This small molecule binds to this protein.
Small molecule (SMILES): NS(=O)(=O)c1ccc(C(=O)N2CCN(Cc3ccccc3)C2)cc1

Sequence of chain 1.A:
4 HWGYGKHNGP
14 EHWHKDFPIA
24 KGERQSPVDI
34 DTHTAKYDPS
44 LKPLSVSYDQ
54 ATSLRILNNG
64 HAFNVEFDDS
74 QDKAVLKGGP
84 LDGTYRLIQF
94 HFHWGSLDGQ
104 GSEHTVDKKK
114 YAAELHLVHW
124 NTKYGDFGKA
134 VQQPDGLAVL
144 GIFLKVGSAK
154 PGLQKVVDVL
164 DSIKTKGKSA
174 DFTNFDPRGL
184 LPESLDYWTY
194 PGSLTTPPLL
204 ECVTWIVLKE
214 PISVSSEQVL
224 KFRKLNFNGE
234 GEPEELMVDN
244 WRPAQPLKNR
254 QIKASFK

Binding-site contacts:
Ligand atom C2 contacts residue PHE130 of chain 1.A at 4.1 Å (hydrophobic).
Ligand atom O2 contacts residue VAL121 of chain 1.A at 3.9 Å.
Ligand atom C14 contacts residue LEU197 of chain 1.A at 4.0 Å (hydrophobic).
Ligand atom C1 contacts residue PRO201 of chain 1.A at 3.4 Å (hydrophobic).
Ligand atom C13 contacts residue VAL121 of chain 1.A at 3.8 Å (hydrophobic).
Ligand atom C14 contacts residue ZN1 of chain 1.B at 4.1 Å.
Ligand atom O2 contacts residue TRP208 of chain 1.A at 4.0 Å.
Ligand atom O contacts residue PHE130 of chain 1.A at 3.2 Å.
Ligand atom C15 contacts residue THR199 of chain 1.A at 3.3 Å.
Ligand atom C1 contacts residue LEU197 of chain 1.A at 3.8 Å (hydrophobic).
Ligand atom N2 contacts residue THR198 of chain 1.A at 2.8 Å (h-bond).
Ligand atom S contacts residue THR198 of chain 1.A at 3.9 Å.
Ligand atom C12 contacts residue LEU197 of chain 1.A at 4.0 Å (hydrophobic).
Ligand atom N2 contacts residue ZN1 of chain 1.B at 2.0 Å.
Ligand atom N2 contacts residue HIS96 of chain 1.A at 3.4 Å (h-bond).
Ligand atom C14 contacts residue HIS94 of chain 1.A at 4.0 Å.
Ligand atom N2 contacts residue HIS119 of chain 1.A at 3.4 Å (h-bond).
Ligand atom S contacts residue ZN1 of chain 1.B at 3.0 Å.
Ligand atom S contacts residue HIS94 of chain 1.A at 3.9 Å.
Ligand atom C13 contacts residue HIS94 of chain 1.A at 4.0 Å.
Ligand atom C15 contacts residue LEU197 of chain 1.A at 4.0 Å (hydrophobic).
Ligand atom O1 contacts residue LEU197 of chain 1.A at 3.3 Å.
Ligand atom C11 contacts residue GOL1 of chain 1.E at 3.8 Å.
Ligand atom O1 contacts residue SER196 of chain 1.A at 4.1 Å.
Ligand atom N2 contacts residue HIS94 of chain 1.A at 3.3 Å (h-bond).
Ligand atom S contacts residue HIS119 of chain 1.A at 4.0 Å.
Ligand atom O2 contacts residue HIS119 of chain 1.A at 3.4 Å (h-bond).
Ligand atom O1 contacts residue THR198 of chain 1.A at 3.0 Å (h-bond).
Ligand atom C12 contacts residue GLN92 of chain 1.A at 3.8 Å.
Ligand atom C16 contacts residue THR199 of chain 1.A at 3.2 Å.
Ligand atom O2 contacts residue ZN1 of chain 1.B at 3.1 Å.
Ligand atom O1 contacts residue TRP208 of chain 1.A at 3.6 Å.
Ligand atom N1 contacts residue PRO201 of chain 1.A at 3.8 Å.
Ligand atom O2 contacts residue HIS94 of chain 1.A at 3.4 Å.
Ligand atom C contacts residue GOL1 of chain 1.E at 4.0 Å.
Ligand atom C4 contacts residue PHE130 of chain 1.A at 4.0 Å (hydrophobic).
Ligand atom C13 contacts residue LEU197 of chain 1.A at 3.9 Å (hydrophobic).
Ligand atom C8 contacts residue PRO201 of chain 1.A at 4.0 Å (hydrophobic).
Ligand atom O2 contacts residue VAL142 of chain 1.A at 3.8 Å.
Ligand atom C16 contacts residue GOL1 of chain 1.E at 3.8 Å.